Sequence of chain 1.C:
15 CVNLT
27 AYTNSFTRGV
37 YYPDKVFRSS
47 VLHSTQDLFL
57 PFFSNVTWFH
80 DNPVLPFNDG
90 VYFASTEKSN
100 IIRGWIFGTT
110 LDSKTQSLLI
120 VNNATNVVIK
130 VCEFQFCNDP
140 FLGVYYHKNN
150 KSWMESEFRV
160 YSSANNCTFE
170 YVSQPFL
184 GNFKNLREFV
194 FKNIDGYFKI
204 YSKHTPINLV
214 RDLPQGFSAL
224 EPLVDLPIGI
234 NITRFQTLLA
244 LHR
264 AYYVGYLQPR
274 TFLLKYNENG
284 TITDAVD

This protein binds this small molecule.
Small molecule (SMILES): CC(=O)N[C@H]1[C@H](O[C@H]2[C@H](O)[C@@H](NC(C)=O)CO[C@@H]2CO)O[C@H](CO)[C@@H](O[C@@H]2O[C@H](CO)[C@@H](O)[C@H](O)[C@@H]2O)[C@@H]1O

Binding-site contacts:
Ligand atom O7 contacts residue SER155 of chain 1.C at 3.7 Å.
Ligand atom C2 contacts residue ASN125 of chain 1.C at 3.8 Å.
Ligand atom C8 contacts residue LEU141 of chain 1.C at 3.6 Å (hydrophobic).
Ligand atom C8 contacts residue VAL120 of chain 1.C at 3.6 Å (hydrophobic).
Ligand atom C5 contacts residue SER155 of chain 1.C at 3.9 Å.
Ligand atom C4 contacts residue ASN125 of chain 1.C at 4.2 Å.
Ligand atom C6 contacts residue VAL127 of chain 1.C at 4.1 Å (hydrophobic).
Ligand atom N2 contacts residue VAL120 of chain 1.C at 3.2 Å.
Ligand atom C5 contacts residue ASN122 of chain 1.C at 3.2 Å.
Ligand atom C7 contacts residue ASN125 of chain 1.C at 3.2 Å.
Ligand atom O7 contacts residue ASN125 of chain 1.C at 3.8 Å.
Ligand atom O5 contacts residue SER155 of chain 1.C at 3.4 Å.
Ligand atom C2 contacts residue VAL120 of chain 1.C at 4.1 Å (hydrophobic).
Ligand atom C7 contacts residue ASN122 of chain 1.C at 4.3 Å.
Ligand atom C6 contacts residue SER155 of chain 1.C at 4.2 Å.
Ligand atom C3 contacts residue ASN122 of chain 1.C at 3.7 Å.
Ligand atom N2 contacts residue ASN125 of chain 1.C at 3.0 Å (h-bond).
Ligand atom N2 contacts residue ASN122 of chain 1.C at 3.5 Å.
Ligand atom O7 contacts residue LEU141 of chain 1.C at 3.9 Å.
Ligand atom C4 contacts residue ASN122 of chain 1.C at 3.8 Å.
Ligand atom C1 contacts residue GLU154 of chain 1.C at 3.9 Å.
Ligand atom C6 contacts residue ASN122 of chain 1.C at 3.1 Å.
Ligand atom C8 contacts residue ASN125 of chain 1.C at 3.3 Å.
Ligand atom C2 contacts residue ASN122 of chain 1.C at 2.6 Å.
Ligand atom O4 contacts residue ASN125 of chain 1.C at 4.2 Å.
Ligand atom O5 contacts residue ASN125 of chain 1.C at 4.1 Å.
Ligand atom C7 contacts residue VAL120 of chain 1.C at 3.9 Å (hydrophobic).
Ligand atom O7 contacts residue GLU154 of chain 1.C at 4.1 Å.
Ligand atom O2 contacts residue VAL171 of chain 1.C at 4.0 Å.
Ligand atom C5 contacts residue ASN125 of chain 1.C at 4.0 Å.
Ligand atom O5 contacts residue ASN122 of chain 1.C at 2.4 Å (h-bond).
Ligand atom O6 contacts residue ASN122 of chain 1.C at 4.4 Å.
Ligand atom O6 contacts residue ASN125 of chain 1.C at 4.1 Å.
Ligand atom O3 contacts residue VAL120 of chain 1.C at 4.3 Å.
Ligand atom C7 contacts residue LEU141 of chain 1.C at 4.1 Å (hydrophobic).
Ligand atom C1 contacts residue ASN125 of chain 1.C at 3.3 Å.
Ligand atom C6 contacts residue THR124 of chain 1.C at 3.5 Å.
Ligand atom O6 contacts residue THR124 of chain 1.C at 3.2 Å.
Ligand atom C1 contacts residue ASN122 of chain 1.C at 1.5 Å.
Ligand atom O5 contacts residue GLU154 of chain 1.C at 3.5 Å (salt-bridge).